A small-molecule ligand and the protein it binds are described below.
Small molecule (SMILES): CC(C)CC(=O)N[C@H](C(=O)N[C@H](C(=O)N[C@@H](CC(C)C)[C@@H](O)CC(=O)N[C@@H](C)C(=O)N[C@@H](CC(C)C)[C@@H](O)CC(=O)O)C(C)C)C(C)C

Sequence of chain 1.A:
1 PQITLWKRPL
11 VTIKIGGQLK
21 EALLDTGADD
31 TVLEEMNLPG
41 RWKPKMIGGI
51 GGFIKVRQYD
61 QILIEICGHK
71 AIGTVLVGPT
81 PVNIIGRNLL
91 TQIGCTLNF

Binding-site contacts:
Ligand atom CB contacts residue GLY27 of chain 1.A at 3.6 Å.
Ligand atom C contacts residue GLY48 of chain 1.A at 3.4 Å.
Ligand atom N contacts residue ASP29 of chain 1.A at 2.5 Å (salt-bridge).
Ligand atom O contacts residue GLY48 of chain 1.A at 2.6 Å (h-bond).
Ligand atom C contacts residue ILE47 of chain 1.A at 3.7 Å (hydrophobic).
Ligand atom O contacts residue ASP29 of chain 1.B at 2.9 Å (salt-bridge).
Ligand atom OH contacts residue ASP25 of chain 1.A at 2.6 Å (salt-bridge).
Ligand atom OXT contacts residue ASP30 of chain 1.B at 2.4 Å (salt-bridge).
Ligand atom O contacts residue ALA28 of chain 1.B at 3.4 Å.
Ligand atom OH contacts residue GLY48 of chain 1.B at 2.8 Å (h-bond).
Ligand atom O contacts residue GLY48 of chain 1.A at 3.6 Å.
Ligand atom N contacts residue GLY27 of chain 1.B at 3.1 Å (h-bond).
Ligand atom CG2 contacts residue ARG8 of chain 1.B at 3.5 Å.
Ligand atom CA contacts residue ILE47 of chain 1.A at 3.7 Å (hydrophobic).
Ligand atom OH contacts residue ASP25 of chain 1.B at 2.8 Å (salt-bridge).
Ligand atom O contacts residue GLY27 of chain 1.B at 3.3 Å (h-bond).
Ligand atom CH contacts residue ASP25 of chain 1.B at 3.2 Å.
Ligand atom O contacts residue ALA28 of chain 1.A at 3.5 Å.
Ligand atom CH contacts residue ASP25 of chain 1.A at 3.6 Å.
Ligand atom CA contacts residue ASP29 of chain 1.A at 3.6 Å.
Ligand atom CM contacts residue GLY27 of chain 1.B at 3.6 Å.
Ligand atom CA contacts residue GLY48 of chain 1.A at 3.2 Å.
Ligand atom O contacts residue ASP29 of chain 1.A at 2.9 Å (salt-bridge).
Ligand atom CM contacts residue ASP29 of chain 1.B at 3.6 Å.
Ligand atom O contacts residue GLY49 of chain 1.A at 3.1 Å.
Ligand atom N contacts residue GLY48 of chain 1.B at 2.6 Å (h-bond).
Ligand atom CB contacts residue ASP25 of chain 1.B at 3.4 Å.
Ligand atom O contacts residue ILE47 of chain 1.A at 3.2 Å.
Ligand atom CD2 contacts residue ARG8 of chain 1.A at 3.6 Å.
Ligand atom C contacts residue ASP30 of chain 1.B at 3.1 Å.
Ligand atom CB contacts residue ALA28 of chain 1.B at 3.5 Å (hydrophobic).
Ligand atom CM contacts residue ASP30 of chain 1.B at 3.1 Å.
Ligand atom CA contacts residue GLY48 of chain 1.B at 3.5 Å.
Ligand atom OXT contacts residue ILE47 of chain 1.B at 3.5 Å.
Ligand atom N contacts residue GLY27 of chain 1.A at 3.1 Å (h-bond).
Ligand atom CG2 contacts residue ASP29 of chain 1.A at 3.4 Å.
Ligand atom CM contacts residue ASP25 of chain 1.A at 3.6 Å.
Ligand atom CD2 contacts residue ILE50 of chain 1.A at 3.7 Å (hydrophobic).
Ligand atom N contacts residue GLY48 of chain 1.A at 2.6 Å (h-bond).
Ligand atom CG1 contacts residue ILE84 of chain 1.A at 3.4 Å (hydrophobic).

Sequence of chain 1.B:
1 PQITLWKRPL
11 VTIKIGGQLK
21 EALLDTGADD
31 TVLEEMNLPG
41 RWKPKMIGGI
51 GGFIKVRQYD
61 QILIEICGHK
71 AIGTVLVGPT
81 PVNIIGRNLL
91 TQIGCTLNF